This protein binds this small molecule.
Small molecule (SMILES): O=C(CCN1C(=O)COc2ccccc21)OCc1nc2scc(-c3ccccc3)c2c(=O)[nH]1

Binding-site contacts:
Ligand atom O16 contacts residue LEU402 of chain 1.B at 3.8 Å.
Ligand atom C13 contacts residue TYR467 of chain 1.B at 3.9 Å (hydrophobic).
Ligand atom N33 contacts residue ASP406 of chain 1.B at 2.7 Å (salt-bridge).
Ligand atom C31 contacts residue TYR415 of chain 1.B at 3.8 Å (hydrophobic).
Ligand atom C22 contacts residue LEU421 of chain 1.B at 3.4 Å (hydrophobic).
Ligand atom C13 contacts residue ILE429 of chain 1.B at 3.5 Å (hydrophobic).
Ligand atom C04 contacts residue GLU403 of chain 1.B at 3.5 Å.
Ligand atom C12 contacts residue ILE429 of chain 1.B at 3.8 Å (hydrophobic).
Ligand atom S21 contacts residue LEU421 of chain 1.B at 3.2 Å (h-bond).
Ligand atom C29 contacts residue LEU421 of chain 1.B at 3.7 Å (hydrophobic).
Ligand atom C11 contacts residue TYR467 of chain 1.B at 3.7 Å (hydrophobic).
Ligand atom N19 contacts residue MET603 of chain 1.B at 3.5 Å.
Ligand atom S21 contacts residue TYR467 of chain 1.B at 3.0 Å (h-bond).
Ligand atom C31 contacts residue ARG606 of chain 1.B at 3.9 Å.
Ligand atom O32 contacts residue ARG606 of chain 1.B at 2.9 Å (salt-bridge).
Ligand atom C31 contacts residue MET603 of chain 1.B at 3.7 Å (hydrophobic).
Ligand atom N19 contacts residue TYR467 of chain 1.B at 3.8 Å.
Ligand atom C18 contacts residue ASP406 of chain 1.B at 3.7 Å.
Ligand atom C17 contacts residue TYR415 of chain 1.B at 3.3 Å (hydrophobic).
Ligand atom C28 contacts residue LEU421 of chain 1.B at 3.9 Å (hydrophobic).
Ligand atom C20 contacts residue MET603 of chain 1.B at 3.6 Å (hydrophobic).
Ligand atom C18 contacts residue TYR415 of chain 1.B at 3.1 Å (hydrophobic).
Ligand atom O09 contacts residue PHE468 of chain 1.B at 3.4 Å.
Ligand atom C27 contacts residue GLU294 of chain 1.B at 3.7 Å.
Ligand atom C03 contacts residue MET603 of chain 1.B at 3.9 Å (hydrophobic).
Ligand atom C20 contacts residue HIS426 of chain 1.B at 3.8 Å.
Ligand atom C30 contacts residue MET603 of chain 1.B at 3.5 Å (hydrophobic).
Ligand atom O32 contacts residue ASP406 of chain 1.B at 2.9 Å (salt-bridge).
Ligand atom C31 contacts residue ASP406 of chain 1.B at 3.1 Å.
Ligand atom C20 contacts residue TYR467 of chain 1.B at 3.8 Å (hydrophobic).
Ligand atom C02 contacts residue MET603 of chain 1.B at 3.6 Å (hydrophobic).
Ligand atom O07 contacts residue LEU402 of chain 1.B at 3.3 Å.
Ligand atom C11 contacts residue PHE468 of chain 1.B at 3.5 Å (hydrophobic).
Ligand atom N19 contacts residue TYR415 of chain 1.B at 3.4 Å (h-bond).
Ligand atom N33 contacts residue TYR415 of chain 1.B at 3.4 Å (h-bond).
Ligand atom O01 contacts residue MET603 of chain 1.B at 3.3 Å (h-bond).
Ligand atom C12 contacts residue TYR467 of chain 1.B at 3.5 Å (hydrophobic).
Ligand atom N19 contacts residue HIS426 of chain 1.B at 3.3 Å (h-bond).
Ligand atom C26 contacts residue GLU294 of chain 1.B at 3.7 Å.
Ligand atom N33 contacts residue MET603 of chain 1.B at 3.9 Å.

Sequence of chain 1.B:
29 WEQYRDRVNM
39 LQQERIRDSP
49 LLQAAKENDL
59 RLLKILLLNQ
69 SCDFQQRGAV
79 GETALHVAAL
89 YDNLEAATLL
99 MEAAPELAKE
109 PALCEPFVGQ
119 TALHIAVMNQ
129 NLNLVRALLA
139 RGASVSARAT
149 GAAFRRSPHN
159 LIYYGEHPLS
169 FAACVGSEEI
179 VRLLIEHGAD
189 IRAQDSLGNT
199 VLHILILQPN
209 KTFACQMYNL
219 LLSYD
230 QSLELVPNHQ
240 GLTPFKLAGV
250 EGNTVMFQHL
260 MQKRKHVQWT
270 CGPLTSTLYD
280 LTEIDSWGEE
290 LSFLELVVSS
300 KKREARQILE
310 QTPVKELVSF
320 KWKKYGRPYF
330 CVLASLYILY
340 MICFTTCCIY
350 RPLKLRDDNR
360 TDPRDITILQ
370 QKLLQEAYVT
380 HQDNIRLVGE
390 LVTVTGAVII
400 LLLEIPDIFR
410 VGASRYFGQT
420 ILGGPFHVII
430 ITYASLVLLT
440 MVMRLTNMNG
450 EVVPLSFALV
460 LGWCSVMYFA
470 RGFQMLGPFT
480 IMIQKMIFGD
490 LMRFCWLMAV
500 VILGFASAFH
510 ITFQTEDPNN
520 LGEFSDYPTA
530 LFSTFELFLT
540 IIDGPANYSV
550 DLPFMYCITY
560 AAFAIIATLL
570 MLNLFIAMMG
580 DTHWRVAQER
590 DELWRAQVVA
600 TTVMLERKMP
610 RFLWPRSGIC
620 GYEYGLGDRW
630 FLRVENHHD